The protein below binds the small molecule below.
Small molecule (SMILES): CC[C@H](C)[C@H](NC(=O)[C@H](CCCCN)NC(=O)[C@@H](N)Cc1cnc[nH]1)C(=O)N[C@@H](CC(C)C)C(=O)N[C@@H](Cc1cnc[nH]1)C(=O)N[C@@H](CCCN=C(N)N)C(=O)N[C@@H](CC(C)C)C(=O)N[C@H](C=O)CC(C)C

Binding-site contacts:
Ligand atom O contacts residue LYS66 of chain 1.C at 3.4 Å (salt-bridge).
Ligand atom C contacts residue GLU235 of chain 1.C at 3.5 Å.
Ligand atom N contacts residue GLU235 of chain 1.C at 2.5 Å (salt-bridge).
Ligand atom CG2 contacts residue PHE232 of chain 1.C at 3.4 Å (hydrophobic).
Ligand atom C contacts residue GLU235 of chain 1.C at 3.9 Å.
Ligand atom N contacts residue PHE232 of chain 1.C at 3.8 Å.
Ligand atom NE2 contacts residue ARG84 of chain 1.C at 2.9 Å.
Ligand atom CG contacts residue ARG84 of chain 1.C at 3.9 Å.
Ligand atom CD2 contacts residue GLU238 of chain 1.C at 3.2 Å.
Ligand atom CD1 contacts residue GLN79 of chain 1.C at 3.9 Å.
Ligand atom CB contacts residue GLU235 of chain 1.C at 3.1 Å.
Ligand atom NE2 contacts residue ALA239 of chain 1.C at 4.0 Å.
Ligand atom CG contacts residue GLU235 of chain 1.C at 3.9 Å.
Ligand atom CD1 contacts residue LEU76 of chain 1.C at 3.8 Å (hydrophobic).
Ligand atom CD2 contacts residue MET236 of chain 1.C at 3.6 Å (hydrophobic).
Ligand atom CB contacts residue PHE232 of chain 1.C at 3.9 Å (hydrophobic).
Ligand atom CD1 contacts residue THR231 of chain 1.C at 3.5 Å.
Ligand atom CD2 contacts residue VAL80 of chain 1.C at 4.0 Å (hydrophobic).
Ligand atom CB contacts residue GLU235 of chain 1.C at 3.8 Å.
Ligand atom CG1 contacts residue GLU235 of chain 1.C at 3.2 Å.
Ligand atom CD1 contacts residue VAL80 of chain 1.C at 3.9 Å (hydrophobic).
Ligand atom CD2 contacts residue GLN79 of chain 1.C at 3.1 Å.
Ligand atom N contacts residue GLU235 of chain 1.C at 3.0 Å (salt-bridge).
Ligand atom ND1 contacts residue ARG84 of chain 1.C at 3.4 Å (salt-bridge).
Ligand atom CD1 contacts residue PHE232 of chain 1.C at 3.3 Å (hydrophobic).
Ligand atom CD1 contacts residue LEU83 of chain 1.C at 3.5 Å (hydrophobic).
Ligand atom CB contacts residue VAL62 of chain 1.C at 3.7 Å (hydrophobic).
Ligand atom CB contacts residue PHE232 of chain 1.C at 3.9 Å (hydrophobic).
Ligand atom CE1 contacts residue ARG84 of chain 1.C at 2.7 Å.
Ligand atom CA contacts residue GLU235 of chain 1.C at 3.8 Å.
Ligand atom CB contacts residue LEU76 of chain 1.C at 3.5 Å (hydrophobic).
Ligand atom CA contacts residue GLU235 of chain 1.C at 4.0 Å.
Ligand atom CB contacts residue GLU235 of chain 1.C at 3.2 Å.
Ligand atom CD2 contacts residue ARG84 of chain 1.C at 3.5 Å.
Ligand atom N contacts residue GLU235 of chain 1.C at 3.1 Å (salt-bridge).
Ligand atom CD2 contacts residue ARG84 of chain 1.C at 3.7 Å.
Ligand atom CD2 contacts residue LEU83 of chain 1.C at 3.9 Å (hydrophobic).
Ligand atom CA contacts residue PHE232 of chain 1.C at 3.8 Å (hydrophobic).
Ligand atom CD1 contacts residue VAL62 of chain 1.C at 3.5 Å (hydrophobic).
Ligand atom CA contacts residue GLU235 of chain 1.C at 3.4 Å.

Sequence of chain 1.C:
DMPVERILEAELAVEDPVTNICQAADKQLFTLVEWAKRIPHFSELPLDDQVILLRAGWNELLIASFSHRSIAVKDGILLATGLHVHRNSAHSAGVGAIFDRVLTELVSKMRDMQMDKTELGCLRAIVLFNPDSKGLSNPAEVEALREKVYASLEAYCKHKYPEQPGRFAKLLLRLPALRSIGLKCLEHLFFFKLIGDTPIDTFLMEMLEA